Binding-site contacts:
Ligand atom C18 contacts residue LYS102 of chain 1.B at 3.2 Å.
Ligand atom C20 contacts residue GLU104 of chain 1.B at 2.8 Å.
Ligand atom C1 contacts residue THR74 of chain 1.A at 3.4 Å.
Ligand atom C24 contacts residue LYS102 of chain 1.B at 3.7 Å.
Ligand atom C16 contacts residue LYS102 of chain 1.B at 3.5 Å.
Ligand atom N1 contacts residue SER71 of chain 1.A at 3.0 Å.
Ligand atom C21 contacts residue GLU104 of chain 1.B at 2.6 Å.
Ligand atom O3 contacts residue THR72 of chain 1.A at 3.6 Å (h-bond).
Ligand atom C10 contacts residue ARG259 of chain 1.A at 3.5 Å.
Ligand atom C3 contacts residue THR74 of chain 1.A at 2.1 Å.
Ligand atom C5 contacts residue SER71 of chain 1.A at 3.8 Å.
Ligand atom C15 contacts residue LYS102 of chain 1.B at 3.8 Å.
Ligand atom N1 contacts residue THR72 of chain 1.A at 3.6 Å.
Ligand atom C21 contacts residue ALA109 of chain 1.B at 3.4 Å (hydrophobic).
Ligand atom C18 contacts residue TYR101 of chain 1.B at 3.8 Å (hydrophobic).
Ligand atom C19 contacts residue PHE100 of chain 1.B at 2.6 Å (hydrophobic).
Ligand atom C14 contacts residue LYS102 of chain 1.B at 3.9 Å.
Ligand atom C1 contacts residue ARG123 of chain 1.A at 3.6 Å.
Ligand atom C21 contacts residue PHE100 of chain 1.B at 3.8 Å (hydrophobic).
Ligand atom N2 contacts residue LYS102 of chain 1.B at 3.7 Å.
Ligand atom C20 contacts residue PHE100 of chain 1.B at 3.2 Å (hydrophobic).
Ligand atom C19 contacts residue GLU104 of chain 1.B at 3.9 Å.
Ligand atom C2 contacts residue ARG73 of chain 1.A at 3.9 Å.
Ligand atom C2 contacts residue THR74 of chain 1.A at 3.1 Å.
Ligand atom C3 contacts residue ARG73 of chain 1.A at 3.8 Å.
Ligand atom C23 contacts residue THR72 of chain 1.A at 3.2 Å.
Ligand atom O3 contacts residue LYS102 of chain 1.B at 3.8 Å.
Ligand atom C23 contacts residue PHE100 of chain 1.B at 3.6 Å (hydrophobic).
Ligand atom O2 contacts residue ARG73 of chain 1.A at 3.0 Å.
Ligand atom C22 contacts residue GLU104 of chain 1.B at 3.7 Å.
Ligand atom O3 contacts residue ARG73 of chain 1.A at 3.5 Å (salt-bridge).
Ligand atom C18 contacts residue PHE100 of chain 1.B at 3.0 Å (hydrophobic).
Ligand atom C4 contacts residue ARG73 of chain 1.A at 2.8 Å.
Ligand atom C4 contacts residue LEU298 of chain 1.A at 3.4 Å (hydrophobic).
Ligand atom C17 contacts residue LYS102 of chain 1.B at 3.3 Å.
Ligand atom C5 contacts residue ARG73 of chain 1.A at 3.8 Å.
Ligand atom O1 contacts residue THR74 of chain 1.A at 3.3 Å (h-bond).
Ligand atom O1 contacts residue SER71 of chain 1.A at 3.5 Å (h-bond).
Ligand atom C24 contacts residue PHE100 of chain 1.B at 2.9 Å (hydrophobic).
Ligand atom C6 contacts residue SER71 of chain 1.A at 3.8 Å.

Sequence of chain 1.B:
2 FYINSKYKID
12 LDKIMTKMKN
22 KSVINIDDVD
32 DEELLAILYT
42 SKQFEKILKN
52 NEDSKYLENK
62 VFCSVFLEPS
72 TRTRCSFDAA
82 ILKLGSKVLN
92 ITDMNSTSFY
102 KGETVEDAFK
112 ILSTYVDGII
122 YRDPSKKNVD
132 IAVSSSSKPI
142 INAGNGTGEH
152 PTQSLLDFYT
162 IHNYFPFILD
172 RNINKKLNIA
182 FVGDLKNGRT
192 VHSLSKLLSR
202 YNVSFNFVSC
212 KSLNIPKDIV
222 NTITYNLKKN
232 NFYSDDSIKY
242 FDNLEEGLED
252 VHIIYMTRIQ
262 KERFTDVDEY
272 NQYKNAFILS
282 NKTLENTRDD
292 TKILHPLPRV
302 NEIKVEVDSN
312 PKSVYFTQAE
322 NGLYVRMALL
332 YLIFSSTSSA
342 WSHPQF

Sequence of chain 1.A:
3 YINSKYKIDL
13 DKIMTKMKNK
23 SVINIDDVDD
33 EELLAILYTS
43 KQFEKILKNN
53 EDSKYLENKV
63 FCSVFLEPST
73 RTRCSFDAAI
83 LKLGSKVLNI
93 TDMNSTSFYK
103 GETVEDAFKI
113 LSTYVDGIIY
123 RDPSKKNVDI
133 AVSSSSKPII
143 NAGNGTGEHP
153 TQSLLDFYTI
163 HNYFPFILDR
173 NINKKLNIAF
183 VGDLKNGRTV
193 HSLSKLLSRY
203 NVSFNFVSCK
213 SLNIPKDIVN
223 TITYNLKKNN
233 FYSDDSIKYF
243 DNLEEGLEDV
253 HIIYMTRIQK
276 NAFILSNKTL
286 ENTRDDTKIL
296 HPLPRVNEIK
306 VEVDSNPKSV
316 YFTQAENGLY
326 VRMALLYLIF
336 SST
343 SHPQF

This small molecule binds to this protein.
Small molecule (SMILES): CC(C)(C)OC(=O)Nc1sc(-c2ccccc2)cc1C(=O)NCCc1ccccc1